Sequence of chain 1.D:
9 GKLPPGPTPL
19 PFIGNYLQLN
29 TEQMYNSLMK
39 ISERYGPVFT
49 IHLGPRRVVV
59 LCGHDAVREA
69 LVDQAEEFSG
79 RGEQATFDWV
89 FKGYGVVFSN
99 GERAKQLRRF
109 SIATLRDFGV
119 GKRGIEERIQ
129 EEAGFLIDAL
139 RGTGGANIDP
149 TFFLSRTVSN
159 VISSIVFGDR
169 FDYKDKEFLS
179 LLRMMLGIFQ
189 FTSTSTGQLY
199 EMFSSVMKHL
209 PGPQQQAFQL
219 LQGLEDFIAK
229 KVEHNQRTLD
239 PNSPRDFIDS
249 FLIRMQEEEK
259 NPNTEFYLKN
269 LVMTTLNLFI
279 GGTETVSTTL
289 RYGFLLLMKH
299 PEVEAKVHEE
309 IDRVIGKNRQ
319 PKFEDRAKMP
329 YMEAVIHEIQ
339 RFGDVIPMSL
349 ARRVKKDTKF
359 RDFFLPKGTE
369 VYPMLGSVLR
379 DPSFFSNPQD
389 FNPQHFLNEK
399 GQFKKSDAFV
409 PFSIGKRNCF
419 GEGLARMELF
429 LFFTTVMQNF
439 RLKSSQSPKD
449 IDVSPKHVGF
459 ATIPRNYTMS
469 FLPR

Binding-site contacts:
Ligand atom C4 contacts residue GLY279 of chain 1.D at 4.2 Å.
Ligand atom C8 contacts residue PHE187 of chain 1.D at 4.3 Å (hydrophobic).
Ligand atom C contacts residue HEM1 of chain 1.M at 3.7 Å.
Ligand atom C4 contacts residue PHE187 of chain 1.D at 4.2 Å (hydrophobic).
Ligand atom C5 contacts residue PHE458 of chain 1.D at 4.3 Å (hydrophobic).
Ligand atom C2 contacts residue GLY279 of chain 1.D at 4.2 Å.
Ligand atom C4 contacts residue PHE85 of chain 1.D at 3.4 Å (hydrophobic).
Ligand atom C5 contacts residue LEU348 of chain 1.D at 3.3 Å (hydrophobic).
Ligand atom C9 contacts residue PHE458 of chain 1.D at 3.1 Å (hydrophobic).
Ligand atom C8 contacts residue PHE458 of chain 1.D at 4.0 Å (hydrophobic).
Ligand atom C3 contacts residue PHE458 of chain 1.D at 4.5 Å (hydrophobic).
Ligand atom C contacts residue THR283 of chain 1.D at 4.1 Å.
Ligand atom C6 contacts residue PHE96 of chain 1.D at 3.3 Å (hydrophobic).
Ligand atom C2 contacts residue THR283 of chain 1.D at 3.6 Å.
Ligand atom C9 contacts residue PHE85 of chain 1.D at 4.3 Å (hydrophobic).
Ligand atom C6 contacts residue PHE89 of chain 1.D at 4.3 Å (hydrophobic).
Ligand atom C1 contacts residue PHE96 of chain 1.D at 4.2 Å (hydrophobic).
Ligand atom C3 contacts residue PHE187 of chain 1.D at 3.4 Å (hydrophobic).
Ligand atom C5 contacts residue ILE344 of chain 1.D at 4.1 Å (hydrophobic).
Ligand atom C5 contacts residue HEM1 of chain 1.M at 4.0 Å.
Ligand atom C3 contacts residue ILE278 of chain 1.D at 4.2 Å (hydrophobic).
Ligand atom C3 contacts residue PHE85 of chain 1.D at 4.0 Å (hydrophobic).
Ligand atom C contacts residue GLY279 of chain 1.D at 3.2 Å.
Ligand atom C6 contacts residue ASN275 of chain 1.D at 3.9 Å.
Ligand atom C3 contacts residue GLY279 of chain 1.D at 4.3 Å.
Ligand atom C5 contacts residue THR283 of chain 1.D at 4.2 Å.
Ligand atom C6 contacts residue VAL95 of chain 1.D at 4.2 Å (hydrophobic).
Ligand atom C9 contacts residue LEU348 of chain 1.D at 3.5 Å (hydrophobic).
Ligand atom C7 contacts residue LEU348 of chain 1.D at 4.4 Å (hydrophobic).
Ligand atom C1 contacts residue PHE85 of chain 1.D at 4.0 Å (hydrophobic).
Ligand atom C4 contacts residue ILE278 of chain 1.D at 3.6 Å (hydrophobic).
Ligand atom C6 contacts residue PHE85 of chain 1.D at 4.0 Å (hydrophobic).

This small molecule binds to this protein.
Small molecule (SMILES): C=C1CC[C@@]2(C(C)C)C[C@@H]12